Binding-site contacts:
Ligand atom C1 contacts residue TRP357 of chain 2.A at 3.9 Å (hydrophobic).
Ligand atom C4 contacts residue ASN65 of chain 2.A at 4.3 Å.
Ligand atom O7 contacts residue ASN65 of chain 2.A at 3.5 Å (h-bond).
Ligand atom C1 contacts residue ASN65 of chain 2.A at 1.4 Å.
Ligand atom C3 contacts residue ASN65 of chain 2.A at 3.9 Å.
Ligand atom C7 contacts residue ASN65 of chain 2.A at 3.5 Å.
Ligand atom C7 contacts residue TRP357 of chain 2.A at 3.6 Å (hydrophobic).
Ligand atom O4 contacts residue TRP357 of chain 2.A at 4.1 Å.
Ligand atom N2 contacts residue ASN65 of chain 2.A at 3.0 Å (h-bond).
Ligand atom O5 contacts residue ASN65 of chain 2.A at 2.4 Å (h-bond).
Ligand atom O5 contacts residue TRP357 of chain 2.A at 4.4 Å.
Ligand atom C5 contacts residue TRP357 of chain 2.A at 3.9 Å (hydrophobic).
Ligand atom N2 contacts residue TRP357 of chain 2.A at 3.0 Å (h-bond).
Ligand atom C3 contacts residue TRP357 of chain 2.A at 3.9 Å (hydrophobic).
Ligand atom C2 contacts residue TRP357 of chain 2.A at 4.0 Å (hydrophobic).
Ligand atom C4 contacts residue TRP357 of chain 2.A at 4.4 Å (hydrophobic).
Ligand atom C2 contacts residue ASN65 of chain 2.A at 2.6 Å.
Ligand atom C8 contacts residue TRP357 of chain 2.A at 3.2 Å (hydrophobic).
Ligand atom C5 contacts residue ASN65 of chain 2.A at 3.6 Å.

Sequence of chain 2.A:
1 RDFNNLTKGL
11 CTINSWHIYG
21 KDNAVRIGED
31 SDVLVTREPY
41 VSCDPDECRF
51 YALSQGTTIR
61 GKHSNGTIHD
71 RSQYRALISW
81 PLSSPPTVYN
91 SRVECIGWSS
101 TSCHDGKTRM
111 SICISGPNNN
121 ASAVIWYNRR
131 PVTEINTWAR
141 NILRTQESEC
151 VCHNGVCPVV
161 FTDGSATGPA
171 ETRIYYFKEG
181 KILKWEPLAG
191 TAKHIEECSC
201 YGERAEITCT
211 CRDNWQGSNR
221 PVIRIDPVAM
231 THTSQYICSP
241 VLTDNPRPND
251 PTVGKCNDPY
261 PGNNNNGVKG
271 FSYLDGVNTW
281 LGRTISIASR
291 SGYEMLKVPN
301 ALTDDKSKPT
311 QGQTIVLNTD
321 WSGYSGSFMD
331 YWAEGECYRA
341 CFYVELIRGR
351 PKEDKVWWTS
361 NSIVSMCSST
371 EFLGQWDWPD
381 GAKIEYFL

The protein below binds the small molecule below.
Small molecule (SMILES): CC(=O)N[C@@H]1[C@@H](O)[C@H](O)[C@@H](CO)O[C@H]1O